Sequence of chain 1.G:
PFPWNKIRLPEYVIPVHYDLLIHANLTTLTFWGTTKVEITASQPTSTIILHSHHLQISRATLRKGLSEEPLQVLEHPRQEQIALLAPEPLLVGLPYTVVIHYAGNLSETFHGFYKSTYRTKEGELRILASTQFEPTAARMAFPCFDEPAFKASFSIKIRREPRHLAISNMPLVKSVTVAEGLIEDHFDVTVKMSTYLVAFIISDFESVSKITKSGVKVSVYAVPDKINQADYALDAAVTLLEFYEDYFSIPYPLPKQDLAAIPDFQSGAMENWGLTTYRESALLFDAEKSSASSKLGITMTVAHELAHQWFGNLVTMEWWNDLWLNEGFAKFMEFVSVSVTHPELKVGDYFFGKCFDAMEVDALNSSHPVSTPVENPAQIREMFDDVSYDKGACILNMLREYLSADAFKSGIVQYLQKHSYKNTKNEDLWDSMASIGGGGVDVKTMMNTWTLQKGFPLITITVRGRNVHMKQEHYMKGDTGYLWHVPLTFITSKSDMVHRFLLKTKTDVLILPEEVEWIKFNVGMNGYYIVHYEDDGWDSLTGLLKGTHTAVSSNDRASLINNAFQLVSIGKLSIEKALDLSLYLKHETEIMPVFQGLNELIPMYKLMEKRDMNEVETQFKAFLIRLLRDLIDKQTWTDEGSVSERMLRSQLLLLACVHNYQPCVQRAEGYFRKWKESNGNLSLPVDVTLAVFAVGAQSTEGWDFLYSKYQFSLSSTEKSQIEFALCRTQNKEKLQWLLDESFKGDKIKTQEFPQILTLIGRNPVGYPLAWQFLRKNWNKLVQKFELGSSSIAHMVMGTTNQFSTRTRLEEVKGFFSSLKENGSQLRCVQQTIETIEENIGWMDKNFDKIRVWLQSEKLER

The protein below binds the small molecule below.
Small molecule (SMILES): CC(=O)N[C@H]1[C@H](O[C@H]2[C@H](O)[C@@H](NC(C)=O)CO[C@@H]2CO)O[C@H](CO)[C@@H](O[C@@H]2O[C@H](CO)[C@@H](O)[C@H](O)[C@@H]2O)[C@@H]1O

Binding-site contacts:
Ligand atom O5 contacts residue ASN54 of chain 1.G at 2.5 Å (h-bond).
Ligand atom C1 contacts residue ASN54 of chain 1.G at 1.4 Å.
Ligand atom C8 contacts residue GLU194 of chain 1.G at 3.6 Å.
Ligand atom O3 contacts residue GLU194 of chain 1.G at 3.7 Å.
Ligand atom C4 contacts residue ASN54 of chain 1.G at 4.3 Å.
Ligand atom N2 contacts residue GLU194 of chain 1.G at 3.1 Å (salt-bridge).
Ligand atom O5 contacts residue THR57 of chain 1.G at 4.1 Å.
Ligand atom C5 contacts residue THR56 of chain 1.G at 4.1 Å.
Ligand atom C7 contacts residue GLU194 of chain 1.G at 3.9 Å.
Ligand atom C8 contacts residue ARG193 of chain 1.G at 4.2 Å.
Ligand atom O6 contacts residue THR57 of chain 1.G at 4.4 Å.
Ligand atom O7 contacts residue ALA53 of chain 1.G at 3.7 Å.
Ligand atom C6 contacts residue THR57 of chain 1.G at 4.4 Å.
Ligand atom C7 contacts residue ALA53 of chain 1.G at 4.5 Å (hydrophobic).
Ligand atom O6 contacts residue GLY214 of chain 1.G at 4.3 Å.
Ligand atom O5 contacts residue THR56 of chain 1.G at 4.2 Å.
Ligand atom C8 contacts residue LEU215 of chain 1.G at 3.3 Å (hydrophobic).
Ligand atom C7 contacts residue HIS52 of chain 1.G at 3.4 Å.
Ligand atom C2 contacts residue GLU194 of chain 1.G at 3.6 Å.
Ligand atom C2 contacts residue ASN54 of chain 1.G at 2.5 Å.
Ligand atom C1 contacts residue GLU194 of chain 1.G at 4.1 Å.
Ligand atom C6 contacts residue GLU213 of chain 1.G at 4.5 Å.
Ligand atom O7 contacts residue ASN54 of chain 1.G at 2.9 Å (h-bond).
Ligand atom C3 contacts residue ASN54 of chain 1.G at 3.8 Å.
Ligand atom C7 contacts residue LEU215 of chain 1.G at 4.3 Å (hydrophobic).
Ligand atom C1 contacts residue THR56 of chain 1.G at 4.3 Å.
Ligand atom C7 contacts residue ASN54 of chain 1.G at 3.2 Å.
Ligand atom C5 contacts residue ASN54 of chain 1.G at 3.7 Å.
Ligand atom C3 contacts residue GLU194 of chain 1.G at 3.3 Å.
Ligand atom N2 contacts residue ASN54 of chain 1.G at 2.8 Å (h-bond).
Ligand atom O7 contacts residue HIS52 of chain 1.G at 2.6 Å (h-bond).
Ligand atom C8 contacts residue HIS52 of chain 1.G at 3.7 Å.